Sequence of chain 1.C:
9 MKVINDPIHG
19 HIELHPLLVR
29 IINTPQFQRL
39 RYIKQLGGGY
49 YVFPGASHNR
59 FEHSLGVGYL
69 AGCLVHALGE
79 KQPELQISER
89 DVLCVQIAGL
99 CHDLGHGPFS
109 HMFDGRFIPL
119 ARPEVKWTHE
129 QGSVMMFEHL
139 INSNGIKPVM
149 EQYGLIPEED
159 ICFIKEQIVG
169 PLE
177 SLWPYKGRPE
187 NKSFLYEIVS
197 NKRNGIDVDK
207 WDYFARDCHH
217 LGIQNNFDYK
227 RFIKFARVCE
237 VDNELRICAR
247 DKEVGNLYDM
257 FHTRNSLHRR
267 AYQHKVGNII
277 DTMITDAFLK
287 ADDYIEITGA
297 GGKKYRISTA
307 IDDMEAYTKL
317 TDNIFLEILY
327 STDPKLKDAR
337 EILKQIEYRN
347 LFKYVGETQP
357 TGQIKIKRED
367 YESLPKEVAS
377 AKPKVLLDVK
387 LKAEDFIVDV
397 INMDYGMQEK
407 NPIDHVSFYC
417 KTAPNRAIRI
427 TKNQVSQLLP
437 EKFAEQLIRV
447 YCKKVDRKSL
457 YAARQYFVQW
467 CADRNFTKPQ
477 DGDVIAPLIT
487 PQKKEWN

The small molecule below binds the protein below.
Small molecule (SMILES): Nc1nc2c(ncn2[C@H]2C[C@H](O)[C@@H](CO[P](=O)(O)N[P](=O)(O)OP(=O)(O)O)O2)c(=O)[nH]1

Sequence of chain 1.D:
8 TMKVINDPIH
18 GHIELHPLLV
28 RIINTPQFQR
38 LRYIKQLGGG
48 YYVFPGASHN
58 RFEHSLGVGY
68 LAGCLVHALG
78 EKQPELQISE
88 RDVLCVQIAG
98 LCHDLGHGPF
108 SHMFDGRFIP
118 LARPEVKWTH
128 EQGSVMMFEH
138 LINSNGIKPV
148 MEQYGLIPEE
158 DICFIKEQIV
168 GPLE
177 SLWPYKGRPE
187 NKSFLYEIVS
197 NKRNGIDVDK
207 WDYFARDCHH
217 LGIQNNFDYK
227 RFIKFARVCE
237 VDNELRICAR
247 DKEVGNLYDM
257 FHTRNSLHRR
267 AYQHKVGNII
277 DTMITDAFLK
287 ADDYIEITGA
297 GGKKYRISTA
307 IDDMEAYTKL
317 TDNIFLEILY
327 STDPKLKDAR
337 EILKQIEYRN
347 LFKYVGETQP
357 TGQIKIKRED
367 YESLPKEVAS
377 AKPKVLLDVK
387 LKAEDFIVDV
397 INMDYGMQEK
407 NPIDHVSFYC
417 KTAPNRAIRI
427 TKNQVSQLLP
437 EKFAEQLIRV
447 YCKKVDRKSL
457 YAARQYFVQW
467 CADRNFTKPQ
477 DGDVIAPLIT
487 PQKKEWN

Sequence of chain 1.B:
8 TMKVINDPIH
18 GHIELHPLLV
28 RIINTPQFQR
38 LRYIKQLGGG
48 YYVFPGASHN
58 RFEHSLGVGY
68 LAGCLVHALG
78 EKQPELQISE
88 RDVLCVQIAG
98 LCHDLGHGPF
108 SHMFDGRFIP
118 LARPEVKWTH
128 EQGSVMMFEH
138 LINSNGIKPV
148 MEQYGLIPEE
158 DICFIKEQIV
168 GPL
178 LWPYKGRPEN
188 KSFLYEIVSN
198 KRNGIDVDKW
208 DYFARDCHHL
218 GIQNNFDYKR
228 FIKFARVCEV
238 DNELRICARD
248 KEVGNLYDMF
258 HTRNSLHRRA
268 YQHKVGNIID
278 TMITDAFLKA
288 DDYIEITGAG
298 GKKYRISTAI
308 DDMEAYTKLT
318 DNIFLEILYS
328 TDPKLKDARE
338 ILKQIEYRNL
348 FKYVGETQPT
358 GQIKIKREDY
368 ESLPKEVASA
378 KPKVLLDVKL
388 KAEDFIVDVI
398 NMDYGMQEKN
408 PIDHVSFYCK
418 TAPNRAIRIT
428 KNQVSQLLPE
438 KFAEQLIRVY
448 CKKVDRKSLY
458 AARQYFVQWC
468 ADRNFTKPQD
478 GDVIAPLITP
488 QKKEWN

Binding-site contacts:
Ligand atom O3B contacts residue MG1 of chain 1.TA at 3.5 Å.
Ligand atom O1G contacts residue MG1 of chain 1.TA at 1.9 Å.
Ligand atom PB contacts residue MG1 of chain 1.TA at 3.4 Å.
Ligand atom C5' contacts residue CZF1 of chain 1.OA at 3.4 Å.
Ligand atom O3G contacts residue LYS248 of chain 1.B at 3.0 Å (salt-bridge).
Ligand atom O3G contacts residue ARG246 of chain 1.B at 2.4 Å (salt-bridge).
Ligand atom O6 contacts residue ASN252 of chain 1.B at 3.1 Å (h-bond).
Ligand atom PB contacts residue LYS271 of chain 1.C at 3.4 Å.
Ligand atom O1G contacts residue LYS417 of chain 1.B at 3.1 Å (salt-bridge).
Ligand atom N2 contacts residue ASN13 of chain 1.D at 3.1 Å (h-bond).
Ligand atom N7 contacts residue ARG227 of chain 1.B at 3.3 Å (salt-bridge).
Ligand atom O2G contacts residue ARG246 of chain 1.B at 2.6 Å (salt-bridge).
Ligand atom O2B contacts residue HIS270 of chain 1.C at 3.2 Å.
Ligand atom N3A contacts residue LYS248 of chain 1.B at 3.3 Å (salt-bridge).
Ligand atom O1A contacts residue HIS270 of chain 1.C at 2.7 Å (h-bond).
Ligand atom O1G contacts residue CZF1 of chain 1.OA at 2.5 Å (h-bond).
Ligand atom O2A contacts residue ARG227 of chain 1.B at 2.7 Å (salt-bridge).
Ligand atom O2G contacts residue LYS271 of chain 1.C at 3.5 Å (salt-bridge).
Ligand atom C2' contacts residue PHE51 of chain 1.C at 3.4 Å (hydrophobic).
Ligand atom O3' contacts residue VAL50 of chain 1.C at 2.9 Å (h-bond).
Ligand atom O1B contacts residue CZF1 of chain 1.OA at 2.3 Å (h-bond).
Ligand atom C4 contacts residue ARG227 of chain 1.B at 3.2 Å.
Ligand atom O3B contacts residue LYS271 of chain 1.C at 2.9 Å (salt-bridge).
Ligand atom N9 contacts residue ARG227 of chain 1.B at 3.4 Å (salt-bridge).
Ligand atom C3' contacts residue VAL50 of chain 1.C at 3.3 Å (hydrophobic).
Ligand atom O4' contacts residue ARG227 of chain 1.B at 3.1 Å (salt-bridge).
Ligand atom PG contacts residue MG1 of chain 1.TA at 3.1 Å.
Ligand atom O2A contacts residue LYS248 of chain 1.B at 3.0 Å (salt-bridge).
Ligand atom PB contacts residue CZF1 of chain 1.OA at 3.3 Å.
Ligand atom PG contacts residue ARG246 of chain 1.B at 3.4 Å.
Ligand atom O1B contacts residue MG1 of chain 1.TA at 2.1 Å.
Ligand atom O2B contacts residue CZF1 of chain 1.OA at 3.4 Å.
Ligand atom C2 contacts residue ASN13 of chain 1.D at 3.5 Å.
Ligand atom O3' contacts residue ASN13 of chain 1.D at 2.8 Å (h-bond).
Ligand atom O3B contacts residue CZF1 of chain 1.OA at 3.3 Å (h-bond).
Ligand atom O2B contacts residue LYS271 of chain 1.C at 2.6 Å (salt-bridge).
Ligand atom N3 contacts residue ASN13 of chain 1.D at 3.0 Å (h-bond).
Ligand atom O6 contacts residue ARG266 of chain 1.C at 3.2 Å.
Ligand atom C5 contacts residue ARG227 of chain 1.B at 3.4 Å.
Ligand atom PG contacts residue CZF1 of chain 1.OA at 3.4 Å.